Binding-site contacts:
Ligand atom C3 contacts residue GLN118 of chain 1.A at 3.7 Å.
Ligand atom C4 contacts residue ASP116 of chain 1.A at 3.5 Å.
Ligand atom C3 contacts residue ASP116 of chain 1.A at 3.4 Å.
Ligand atom O5 contacts residue ASN95 of chain 1.D at 2.3 Å (h-bond).
Ligand atom O6 contacts residue SER13 of chain 1.A at 3.6 Å.
Ligand atom O7 contacts residue GLN118 of chain 1.A at 2.9 Å (h-bond).
Ligand atom O3 contacts residue GLN118 of chain 1.A at 3.5 Å (h-bond).
Ligand atom O4 contacts residue SER18 of chain 1.A at 3.2 Å (h-bond).
Ligand atom O3 contacts residue SER26 of chain 1.A at 3.1 Å (h-bond).
Ligand atom C3 contacts residue ASN95 of chain 1.D at 3.7 Å.
Ligand atom O7 contacts residue ASN95 of chain 1.D at 3.2 Å (h-bond).
Ligand atom O2 contacts residue SER19 of chain 1.A at 3.5 Å.
Ligand atom C1 contacts residue ASN95 of chain 1.D at 1.4 Å.
Ligand atom C7 contacts residue THR47 of chain 1.A at 3.5 Å.
Ligand atom O6 contacts residue GLN17 of chain 1.A at 3.3 Å (h-bond).
Ligand atom O2 contacts residue GLY24 of chain 1.A at 3.6 Å.
Ligand atom C8 contacts residue SER26 of chain 1.A at 3.5 Å.
Ligand atom O5 contacts residue GLY24 of chain 1.A at 3.5 Å.
Ligand atom C3 contacts residue GLU23 of chain 1.A at 3.7 Å.
Ligand atom O3 contacts residue GLU23 of chain 1.A at 2.4 Å (salt-bridge).
Ligand atom N2 contacts residue ASN95 of chain 1.D at 2.9 Å (h-bond).
Ligand atom O2 contacts residue LEU25 of chain 1.A at 2.6 Å (h-bond).
Ligand atom C8 contacts residue ILE28 of chain 1.A at 3.7 Å (hydrophobic).
Ligand atom C2 contacts residue ASN95 of chain 1.D at 2.4 Å.
Ligand atom O4 contacts residue SER19 of chain 1.A at 2.7 Å (h-bond).
Ligand atom C5 contacts residue ASP116 of chain 1.A at 3.2 Å.
Ligand atom N2 contacts residue GLN17 of chain 1.A at 2.9 Å (h-bond).
Ligand atom C6 contacts residue THR47 of chain 1.A at 3.5 Å.
Ligand atom C2 contacts residue GLN17 of chain 1.A at 3.6 Å.
Ligand atom C6 contacts residue ILE28 of chain 1.A at 3.5 Å (hydrophobic).
Ligand atom O3 contacts residue THR47 of chain 1.A at 3.4 Å.
Ligand atom C8 contacts residue LEU45 of chain 1.A at 3.3 Å (hydrophobic).
Ligand atom O4 contacts residue ASP116 of chain 1.A at 3.3 Å (salt-bridge).
Ligand atom C5 contacts residue ASN95 of chain 1.D at 3.6 Å.
Ligand atom O4 contacts residue GLN118 of chain 1.A at 3.2 Å (h-bond).
Ligand atom C3 contacts residue GLN17 of chain 1.A at 3.5 Å.
Ligand atom O7 contacts residue THR47 of chain 1.A at 2.6 Å (h-bond).
Ligand atom C2 contacts residue LEU25 of chain 1.A at 3.3 Å (hydrophobic).
Ligand atom C7 contacts residue ASN95 of chain 1.D at 3.2 Å.
Ligand atom O7 contacts residue LEU45 of chain 1.A at 3.5 Å.

Sequence of chain 1.A:
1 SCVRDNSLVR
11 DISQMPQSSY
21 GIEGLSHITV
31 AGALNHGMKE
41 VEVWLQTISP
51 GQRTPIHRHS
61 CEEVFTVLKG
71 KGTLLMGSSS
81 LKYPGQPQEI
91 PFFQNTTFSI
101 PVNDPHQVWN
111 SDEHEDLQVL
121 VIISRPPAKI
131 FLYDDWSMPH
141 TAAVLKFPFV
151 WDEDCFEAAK

Sequence of chain 1.D:
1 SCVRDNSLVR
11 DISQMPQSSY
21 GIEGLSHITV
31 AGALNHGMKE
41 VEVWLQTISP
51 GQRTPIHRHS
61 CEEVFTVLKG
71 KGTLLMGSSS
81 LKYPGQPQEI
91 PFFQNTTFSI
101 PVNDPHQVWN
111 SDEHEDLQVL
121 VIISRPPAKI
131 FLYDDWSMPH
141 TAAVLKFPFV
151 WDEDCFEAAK

A protein and the small-molecule ligand that binds it are described below.
Small molecule (SMILES): CC(=O)N[C@H]1[C@H](O[C@H]2[C@H](O)[C@@H](NC(C)=O)CO[C@@H]2CO)O[C@H](CO)[C@@H](O[C@@H]2O[C@H](CO[C@H]3O[C@H](CO[C@H]4O[C@H](CO)[C@@H](O)[C@H](O)[C@@H]4O)[C@@H](O)[C@H](O[C@H]4O[C@H](CO)[C@@H](O)[C@H](O)[C@@H]4O)[C@@H]3O)[C@@H](O)[C@H](O)[C@@H]2O)[C@@H]1O